Sequence of chain 1.B:
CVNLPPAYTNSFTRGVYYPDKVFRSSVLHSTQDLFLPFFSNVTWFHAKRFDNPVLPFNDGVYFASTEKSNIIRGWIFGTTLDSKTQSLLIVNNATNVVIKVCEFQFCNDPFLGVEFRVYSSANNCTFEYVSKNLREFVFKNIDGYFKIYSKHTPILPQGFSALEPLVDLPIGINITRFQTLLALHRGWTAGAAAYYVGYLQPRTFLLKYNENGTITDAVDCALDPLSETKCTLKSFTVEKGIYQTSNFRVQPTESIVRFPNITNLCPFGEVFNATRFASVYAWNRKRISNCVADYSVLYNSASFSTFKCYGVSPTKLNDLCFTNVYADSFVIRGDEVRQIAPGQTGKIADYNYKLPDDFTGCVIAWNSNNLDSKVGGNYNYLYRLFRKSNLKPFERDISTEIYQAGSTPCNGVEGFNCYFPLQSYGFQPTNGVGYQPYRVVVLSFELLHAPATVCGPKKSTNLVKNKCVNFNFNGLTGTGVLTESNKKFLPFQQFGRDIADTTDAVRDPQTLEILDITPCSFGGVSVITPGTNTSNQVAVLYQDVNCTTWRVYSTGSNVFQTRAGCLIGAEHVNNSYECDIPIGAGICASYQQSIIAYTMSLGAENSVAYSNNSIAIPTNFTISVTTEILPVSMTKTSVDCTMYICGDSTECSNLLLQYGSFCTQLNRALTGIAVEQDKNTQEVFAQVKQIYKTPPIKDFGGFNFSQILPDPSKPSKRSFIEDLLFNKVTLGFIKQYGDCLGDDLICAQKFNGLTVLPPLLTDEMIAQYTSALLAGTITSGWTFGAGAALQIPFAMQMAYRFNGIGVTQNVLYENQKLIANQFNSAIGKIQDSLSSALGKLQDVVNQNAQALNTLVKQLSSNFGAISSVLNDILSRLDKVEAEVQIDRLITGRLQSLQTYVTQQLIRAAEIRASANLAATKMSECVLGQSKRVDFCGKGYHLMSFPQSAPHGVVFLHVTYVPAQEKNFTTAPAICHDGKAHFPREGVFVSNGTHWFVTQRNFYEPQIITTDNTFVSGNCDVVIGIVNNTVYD

Sequence of chain 1.C:
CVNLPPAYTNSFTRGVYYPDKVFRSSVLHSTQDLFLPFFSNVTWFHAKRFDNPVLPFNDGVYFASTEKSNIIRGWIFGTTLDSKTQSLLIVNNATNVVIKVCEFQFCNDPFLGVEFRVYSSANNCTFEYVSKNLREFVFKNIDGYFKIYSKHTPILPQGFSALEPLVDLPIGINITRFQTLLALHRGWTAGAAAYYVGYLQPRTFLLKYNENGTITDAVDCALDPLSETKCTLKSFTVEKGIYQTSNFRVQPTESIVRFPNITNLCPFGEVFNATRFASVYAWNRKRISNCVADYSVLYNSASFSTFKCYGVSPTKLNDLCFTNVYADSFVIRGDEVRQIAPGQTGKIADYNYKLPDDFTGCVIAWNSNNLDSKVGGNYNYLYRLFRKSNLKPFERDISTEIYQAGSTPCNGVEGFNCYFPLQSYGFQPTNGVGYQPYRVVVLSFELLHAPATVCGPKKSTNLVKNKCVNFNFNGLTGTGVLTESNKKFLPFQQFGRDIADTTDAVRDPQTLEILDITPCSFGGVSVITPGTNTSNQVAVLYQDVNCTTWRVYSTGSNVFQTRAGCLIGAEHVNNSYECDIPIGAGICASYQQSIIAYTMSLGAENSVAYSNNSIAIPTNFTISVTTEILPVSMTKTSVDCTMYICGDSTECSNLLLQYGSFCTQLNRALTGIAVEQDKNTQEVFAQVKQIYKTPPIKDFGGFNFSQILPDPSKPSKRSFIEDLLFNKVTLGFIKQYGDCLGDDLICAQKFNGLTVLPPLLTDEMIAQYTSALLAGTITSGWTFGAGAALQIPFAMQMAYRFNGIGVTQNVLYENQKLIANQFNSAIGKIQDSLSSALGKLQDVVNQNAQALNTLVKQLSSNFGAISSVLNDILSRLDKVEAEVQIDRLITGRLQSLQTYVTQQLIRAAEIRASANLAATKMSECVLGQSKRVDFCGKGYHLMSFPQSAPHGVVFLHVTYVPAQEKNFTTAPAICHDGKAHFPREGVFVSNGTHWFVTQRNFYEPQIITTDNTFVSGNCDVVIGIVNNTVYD

This protein binds this small molecule.
Small molecule (SMILES): CC(=O)N[C@@H]1[C@@H](O)[C@H](O)[C@@H](CO)O[C@H]1O

Binding-site contacts:
Ligand atom C5 contacts residue ASN165 of chain 1.B at 3.9 Å.
Ligand atom C7 contacts residue ASN165 of chain 1.B at 4.0 Å.
Ligand atom C1 contacts residue GLU132 of chain 1.B at 4.4 Å.
Ligand atom N2 contacts residue ASN165 of chain 1.B at 3.5 Å (h-bond).
Ligand atom C6 contacts residue ASN164 of chain 1.B at 3.5 Å.
Ligand atom O7 contacts residue ASN165 of chain 1.B at 3.4 Å (h-bond).
Ligand atom C5 contacts residue ASN164 of chain 1.B at 3.5 Å.
Ligand atom C7 contacts residue TYR351 of chain 1.C at 4.3 Å (hydrophobic).
Ligand atom O5 contacts residue ASN164 of chain 1.B at 2.8 Å (h-bond).
Ligand atom C2 contacts residue ASN165 of chain 1.B at 3.1 Å.
Ligand atom C8 contacts residue TYR351 of chain 1.C at 3.1 Å (hydrophobic).
Ligand atom O6 contacts residue ASN164 of chain 1.B at 4.1 Å.
Ligand atom O5 contacts residue ASN165 of chain 1.B at 2.6 Å (h-bond).
Ligand atom C3 contacts residue ASN165 of chain 1.B at 4.3 Å.
Ligand atom C1 contacts residue ASN165 of chain 1.B at 1.8 Å.
Ligand atom C8 contacts residue ALA352 of chain 1.C at 4.4 Å (hydrophobic).
Ligand atom C1 contacts residue ASN164 of chain 1.B at 3.7 Å.